Binding-site contacts:
Ligand atom CZ contacts residue FMN1 of chain 1.Y at 3.6 Å.
Ligand atom I2 contacts residue GLY93 of chain 1.G at 3.7 Å.
Ligand atom OH contacts residue FMN1 of chain 1.Y at 3.1 Å (h-bond).
Ligand atom CD1 contacts residue LEU137 of chain 1.H at 3.6 Å (hydrophobic).
Ligand atom CA contacts residue FMN1 of chain 1.Y at 3.8 Å.
Ligand atom N contacts residue THR203 of chain 1.H at 3.4 Å (h-bond).
Ligand atom OXT contacts residue TYR125 of chain 1.H at 2.6 Å (h-bond).
Ligand atom CA contacts residue GLU121 of chain 1.H at 3.6 Å.
Ligand atom OH contacts residue ALA94 of chain 1.G at 2.7 Å (h-bond).
Ligand atom I2 contacts residue TYR176 of chain 1.G at 3.8 Å.
Ligand atom CB contacts residue TYR125 of chain 1.H at 3.5 Å (hydrophobic).
Ligand atom CD2 contacts residue FMN1 of chain 1.Y at 3.8 Å.
Ligand atom OXT contacts residue THR142 of chain 1.H at 3.8 Å.
Ligand atom CG contacts residue LEU137 of chain 1.H at 3.6 Å (hydrophobic).
Ligand atom OH contacts residue GLY93 of chain 1.G at 3.6 Å.
Ligand atom I2 contacts residue TYR175 of chain 1.G at 3.8 Å.
Ligand atom OXT contacts residue ASN143 of chain 1.H at 3.6 Å (h-bond).
Ligand atom N contacts residue GLU121 of chain 1.H at 3.5 Å (salt-bridge).
Ligand atom OH contacts residue LEU137 of chain 1.H at 3.8 Å.
Ligand atom CE1 contacts residue FMN1 of chain 1.Y at 3.6 Å.
Ligand atom CG contacts residue FMN1 of chain 1.Y at 3.7 Å.
Ligand atom O contacts residue LYS146 of chain 1.H at 3.2 Å (salt-bridge).
Ligand atom OXT contacts residue LYS146 of chain 1.H at 2.6 Å (salt-bridge).
Ligand atom I1 contacts residue THR142 of chain 1.H at 3.8 Å.
Ligand atom CZ contacts residue LEU137 of chain 1.H at 3.3 Å (hydrophobic).
Ligand atom I1 contacts residue FMN1 of chain 1.Y at 3.5 Å.
Ligand atom CE2 contacts residue FMN1 of chain 1.Y at 3.8 Å.
Ligand atom CD1 contacts residue FMN1 of chain 1.Y at 3.4 Å.
Ligand atom I1 contacts residue LEU140 of chain 1.H at 3.6 Å.
Ligand atom CE2 contacts residue LEU137 of chain 1.H at 3.7 Å (hydrophobic).
Ligand atom CB contacts residue LEU137 of chain 1.H at 3.8 Å (hydrophobic).
Ligand atom I1 contacts residue ARG68 of chain 1.H at 3.5 Å.
Ligand atom C contacts residue FMN1 of chain 1.Y at 3.4 Å.
Ligand atom CE1 contacts residue LEU137 of chain 1.H at 3.3 Å (hydrophobic).
Ligand atom C contacts residue LYS146 of chain 1.H at 3.4 Å.
Ligand atom C contacts residue TYR125 of chain 1.H at 3.5 Å (hydrophobic).
Ligand atom CB contacts residue MET129 of chain 1.H at 3.5 Å (hydrophobic).
Ligand atom O contacts residue FMN1 of chain 1.Y at 2.7 Å (h-bond).
Ligand atom CA contacts residue TYR125 of chain 1.H at 3.8 Å (hydrophobic).
Ligand atom N contacts residue FMN1 of chain 1.Y at 2.8 Å (h-bond).

Sequence of chain 1.G:
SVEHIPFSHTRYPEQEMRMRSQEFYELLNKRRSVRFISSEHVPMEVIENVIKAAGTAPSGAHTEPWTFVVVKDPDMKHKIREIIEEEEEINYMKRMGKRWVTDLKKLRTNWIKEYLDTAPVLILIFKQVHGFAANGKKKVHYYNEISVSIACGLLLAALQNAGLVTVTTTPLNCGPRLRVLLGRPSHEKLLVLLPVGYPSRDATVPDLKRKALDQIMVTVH

A protein and the small-molecule ligand that binds it are described below.
Small molecule (SMILES): N[C@@H](Cc1cc(I)c(O)c(I)c1)C(=O)O

Sequence of chain 1.H:
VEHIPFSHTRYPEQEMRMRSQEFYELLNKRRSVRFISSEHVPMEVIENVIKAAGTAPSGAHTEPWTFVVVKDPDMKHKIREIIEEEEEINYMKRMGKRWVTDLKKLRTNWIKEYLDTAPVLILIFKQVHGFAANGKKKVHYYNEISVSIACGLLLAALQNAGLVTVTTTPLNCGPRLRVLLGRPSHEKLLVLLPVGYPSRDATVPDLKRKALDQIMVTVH